Binding-site contacts:
Ligand atom CM4 contacts residue TYR142 of chain 46.A at 3.5 Å (hydrophobic).
Ligand atom F3 contacts residue ALA166 of chain 46.A at 2.8 Å.
Ligand atom C4 contacts residue TYR190 of chain 46.A at 3.4 Å (hydrophobic).
Ligand atom F2 contacts residue TYR142 of chain 46.A at 3.6 Å.
Ligand atom F1 contacts residue LEU217 of chain 46.A at 3.4 Å.
Ligand atom F1 contacts residue PHE179 of chain 46.A at 3.8 Å.
Ligand atom CM6 contacts residue LEU184 of chain 46.A at 3.0 Å (hydrophobic).
Ligand atom F1 contacts residue TYR142 of chain 46.A at 3.6 Å.
Ligand atom C2A contacts residue PHE179 of chain 46.A at 3.6 Å (hydrophobic).
Ligand atom O1B contacts residue ILE98 of chain 46.A at 3.0 Å.
Ligand atom F3 contacts residue SER167 of chain 46.A at 3.8 Å.
Ligand atom CM2 contacts residue ILE122 of chain 46.A at 3.5 Å (hydrophobic).
Ligand atom F3 contacts residue MET143 of chain 46.A at 3.3 Å.
Ligand atom C2A contacts residue TYR144 of chain 46.A at 3.5 Å (hydrophobic).
Ligand atom CM4 contacts residue PHE179 of chain 46.A at 3.8 Å (hydrophobic).
Ligand atom N1A contacts residue TYR144 of chain 46.A at 3.1 Å.
Ligand atom C3A contacts residue TYR144 of chain 46.A at 3.4 Å (hydrophobic).
Ligand atom C5B contacts residue LEU181 of chain 46.A at 3.4 Å (hydrophobic).
Ligand atom C1B contacts residue LEU181 of chain 46.A at 3.7 Å (hydrophobic).
Ligand atom F3 contacts residue TYR144 of chain 46.A at 2.9 Å.
Ligand atom CM6 contacts residue MET214 of chain 46.A at 3.5 Å (hydrophobic).
Ligand atom O1 contacts residue MET214 of chain 46.A at 3.5 Å (h-bond).
Ligand atom CM6 contacts residue TYR144 of chain 46.A at 3.3 Å (hydrophobic).
Ligand atom N3A contacts residue PHE179 of chain 46.A at 3.2 Å.
Ligand atom N1A contacts residue PHE179 of chain 46.A at 3.7 Å.
Ligand atom CM3 contacts residue ASN212 of chain 46.A at 3.5 Å.
Ligand atom C3A contacts residue PHE179 of chain 46.A at 3.4 Å (hydrophobic).
Ligand atom F2 contacts residue PHE179 of chain 46.A at 3.3 Å.
Ligand atom N3A contacts residue TYR144 of chain 46.A at 3.7 Å.
Ligand atom C6B contacts residue LEU181 of chain 46.A at 3.4 Å (hydrophobic).
Ligand atom C1B contacts residue ILE98 of chain 46.A at 3.6 Å (hydrophobic).
Ligand atom O1A contacts residue TYR144 of chain 46.A at 3.1 Å.
Ligand atom F3 contacts residue TYR142 of chain 46.A at 2.8 Å.
Ligand atom N1A contacts residue LEU181 of chain 46.A at 3.7 Å.
Ligand atom CM3 contacts residue TYR190 of chain 46.A at 3.5 Å (hydrophobic).
Ligand atom C5 contacts residue MET214 of chain 46.A at 3.5 Å (hydrophobic).
Ligand atom C1C contacts residue MET214 of chain 46.A at 3.5 Å (hydrophobic).
Ligand atom C5B contacts residue TYR144 of chain 46.A at 3.5 Å (hydrophobic).
Ligand atom F2 contacts residue VAL168 of chain 46.A at 2.6 Å.
Ligand atom C4B contacts residue LEU181 of chain 46.A at 3.5 Å (hydrophobic).

Sequence of chain 46.C:
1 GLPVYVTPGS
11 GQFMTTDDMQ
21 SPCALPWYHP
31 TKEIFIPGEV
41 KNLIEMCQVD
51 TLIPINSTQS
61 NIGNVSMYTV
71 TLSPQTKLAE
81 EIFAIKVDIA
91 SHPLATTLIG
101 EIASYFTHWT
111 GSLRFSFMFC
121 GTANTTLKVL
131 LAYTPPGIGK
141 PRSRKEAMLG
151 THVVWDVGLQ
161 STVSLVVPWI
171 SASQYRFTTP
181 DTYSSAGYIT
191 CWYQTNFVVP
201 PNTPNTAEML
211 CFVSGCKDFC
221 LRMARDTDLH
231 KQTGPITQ

Sequence of chain 46.A:
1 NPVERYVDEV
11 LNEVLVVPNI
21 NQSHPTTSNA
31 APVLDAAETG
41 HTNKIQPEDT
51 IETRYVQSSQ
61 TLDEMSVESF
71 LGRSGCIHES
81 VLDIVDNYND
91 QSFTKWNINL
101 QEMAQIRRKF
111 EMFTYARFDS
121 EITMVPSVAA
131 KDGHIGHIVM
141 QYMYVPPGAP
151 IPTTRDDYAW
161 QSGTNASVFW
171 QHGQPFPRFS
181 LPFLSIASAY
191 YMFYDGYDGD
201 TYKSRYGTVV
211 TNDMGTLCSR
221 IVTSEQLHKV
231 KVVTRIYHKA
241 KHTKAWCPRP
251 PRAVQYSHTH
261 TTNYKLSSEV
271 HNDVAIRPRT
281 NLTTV

This protein binds this small molecule.
Small molecule (SMILES): Cc1cc(CCCOc2c(C)cc(-c3noc(C(F)(F)F)n3)cc2C)on1